This small molecule binds to this protein.
Small molecule (SMILES): CC(=O)Nc1nc2ccc(-c3cncc(S(C)(=O)=O)c3)cn2n1

Sequence of chain 1.A:
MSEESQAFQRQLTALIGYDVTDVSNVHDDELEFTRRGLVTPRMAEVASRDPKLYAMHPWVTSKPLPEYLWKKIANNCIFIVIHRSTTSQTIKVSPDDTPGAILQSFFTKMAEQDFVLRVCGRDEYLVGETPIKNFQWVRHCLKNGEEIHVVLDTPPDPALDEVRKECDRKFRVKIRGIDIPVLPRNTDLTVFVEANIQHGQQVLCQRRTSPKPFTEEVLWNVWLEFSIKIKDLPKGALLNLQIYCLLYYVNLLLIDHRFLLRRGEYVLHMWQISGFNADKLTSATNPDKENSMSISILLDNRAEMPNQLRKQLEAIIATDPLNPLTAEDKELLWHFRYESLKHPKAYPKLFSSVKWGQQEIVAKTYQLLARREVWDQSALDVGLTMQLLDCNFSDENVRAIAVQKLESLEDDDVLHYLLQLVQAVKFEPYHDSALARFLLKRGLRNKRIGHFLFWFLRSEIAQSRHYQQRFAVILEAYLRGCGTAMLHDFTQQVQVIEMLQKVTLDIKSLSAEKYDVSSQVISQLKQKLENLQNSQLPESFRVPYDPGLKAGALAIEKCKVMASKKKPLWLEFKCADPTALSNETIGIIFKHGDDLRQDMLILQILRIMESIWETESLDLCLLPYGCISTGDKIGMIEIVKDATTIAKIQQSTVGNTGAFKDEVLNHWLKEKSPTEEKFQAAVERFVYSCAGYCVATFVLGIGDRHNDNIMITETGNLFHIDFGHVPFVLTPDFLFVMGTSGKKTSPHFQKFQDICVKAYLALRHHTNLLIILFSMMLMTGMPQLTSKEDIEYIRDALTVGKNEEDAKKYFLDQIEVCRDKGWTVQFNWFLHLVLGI

Binding-site contacts:
Ligand atom CAF contacts residue ILE821 of chain 1.A at 3.7 Å (hydrophobic).
Ligand atom NAM contacts residue MET811 of chain 1.A at 3.6 Å.
Ligand atom CAE contacts residue GLU738 of chain 1.A at 3.5 Å.
Ligand atom NAO contacts residue ILE739 of chain 1.A at 4.0 Å.
Ligand atom NAD contacts residue ILE689 of chain 1.A at 3.9 Å.
Ligand atom CAB contacts residue ILE821 of chain 1.A at 3.6 Å (hydrophobic).
Ligand atom CAC contacts residue ILE821 of chain 1.A at 4.0 Å (hydrophobic).
Ligand atom CAN contacts residue VAL740 of chain 1.A at 3.6 Å (hydrophobic).
Ligand atom CAG contacts residue TYR725 of chain 1.A at 3.7 Å (hydrophobic).
Ligand atom CAQ contacts residue MET662 of chain 1.A at 3.6 Å (hydrophobic).
Ligand atom CAB contacts residue ILE689 of chain 1.A at 3.7 Å (hydrophobic).
Ligand atom CAH contacts residue ASP822 of chain 1.A at 3.6 Å.
Ligand atom CAN contacts residue MET811 of chain 1.A at 3.8 Å (hydrophobic).
Ligand atom CAA contacts residue ILE737 of chain 1.A at 4.0 Å (hydrophobic).
Ligand atom CAH contacts residue ILE821 of chain 1.A at 4.0 Å (hydrophobic).
Ligand atom CAG contacts residue ILE821 of chain 1.A at 3.5 Å (hydrophobic).
Ligand atom CAV contacts residue VAL740 of chain 1.A at 3.3 Å (hydrophobic).
Ligand atom CAF contacts residue TYR725 of chain 1.A at 4.0 Å (hydrophobic).
Ligand atom CAU contacts residue VAL740 of chain 1.A at 3.8 Å (hydrophobic).
Ligand atom CAJ contacts residue ILE737 of chain 1.A at 4.0 Å (hydrophobic).
Ligand atom NAD contacts residue MET811 of chain 1.A at 3.9 Å.
Ligand atom CAC contacts residue ILE689 of chain 1.A at 3.5 Å (hydrophobic).
Ligand atom CAJ contacts residue ASP822 of chain 1.A at 3.1 Å.
Ligand atom NAI contacts residue ASP822 of chain 1.A at 3.3 Å.
Ligand atom CAQ contacts residue PRO668 of chain 1.A at 3.7 Å (hydrophobic).
Ligand atom CAL contacts residue ILE689 of chain 1.A at 3.9 Å (hydrophobic).
Ligand atom CAB contacts residue ILE737 of chain 1.A at 4.0 Å (hydrophobic).
Ligand atom CAF contacts residue GLU738 of chain 1.A at 3.1 Å.
Ligand atom CAU contacts residue MET811 of chain 1.A at 4.0 Å (hydrophobic).
Ligand atom CAV contacts residue ALA743 of chain 1.A at 3.4 Å (hydrophobic).
Ligand atom CAQ contacts residue ILE689 of chain 1.A at 3.4 Å (hydrophobic).
Ligand atom CAG contacts residue ILE737 of chain 1.A at 3.5 Å (hydrophobic).
Ligand atom NAI contacts residue TYR725 of chain 1.A at 3.8 Å.
Ligand atom NAO contacts residue GLU738 of chain 1.A at 3.8 Å.
Ligand atom OAW contacts residue TRP670 of chain 1.A at 3.4 Å.
Ligand atom NAT contacts residue VAL740 of chain 1.A at 3.2 Å (h-bond).
Ligand atom CAH contacts residue TYR725 of chain 1.A at 3.5 Å (hydrophobic).
Ligand atom CAG contacts residue GLU738 of chain 1.A at 3.8 Å.
Ligand atom NAO contacts residue VAL740 of chain 1.A at 3.1 Å (h-bond).
Ligand atom NAT contacts residue MET811 of chain 1.A at 3.7 Å.